This protein binds this small molecule.
Small molecule (SMILES): O=C(O)c1cccnc1C(=O)O

Binding-site contacts:
Ligand atom O4 contacts residue SER38 of chain 1.A at 2.6 Å (h-bond).
Ligand atom O2 contacts residue HIS21 of chain 1.A at 3.4 Å (h-bond).
Ligand atom O4 contacts residue TYR109 of chain 1.A at 2.4 Å (h-bond).
Ligand atom C7 contacts residue ASN111 of chain 1.A at 3.7 Å.
Ligand atom C4 contacts residue NA1 of chain 1.G at 3.2 Å.
Ligand atom C3 contacts residue TYR109 of chain 1.A at 3.3 Å (hydrophobic).
Ligand atom C6 contacts residue SF41 of chain 1.C at 3.2 Å.
Ligand atom O4 contacts residue THR125 of chain 1.A at 3.9 Å.
Ligand atom O3 contacts residue NA1 of chain 1.G at 2.3 Å (h-bond).
Ligand atom O2 contacts residue MET61 of chain 1.A at 3.6 Å (h-bond).
Ligand atom C4 contacts residue GLU198 of chain 1.A at 3.8 Å.
Ligand atom C4 contacts residue TYR109 of chain 1.A at 3.3 Å (hydrophobic).
Ligand atom C7 contacts residue SF41 of chain 1.C at 3.2 Å.
Ligand atom N1 contacts residue SF41 of chain 1.C at 2.3 Å.
Ligand atom O1 contacts residue ASN111 of chain 1.A at 3.0 Å (h-bond).
Ligand atom C3 contacts residue NA1 of chain 1.G at 3.2 Å.
Ligand atom O4 contacts residue NA1 of chain 1.G at 3.8 Å.
Ligand atom C5 contacts residue GLU198 of chain 1.A at 3.3 Å.
Ligand atom O3 contacts residue SER38 of chain 1.A at 2.9 Å (h-bond).
Ligand atom C7 contacts residue HIS21 of chain 1.A at 3.8 Å.
Ligand atom C8 contacts residue HIS21 of chain 1.A at 3.7 Å.
Ligand atom O3 contacts residue HIS21 of chain 1.A at 2.8 Å (h-bond).
Ligand atom C5 contacts residue TYR23 of chain 1.A at 3.5 Å (hydrophobic).
Ligand atom C5 contacts residue HIS196 of chain 1.A at 3.1 Å.
Ligand atom O2 contacts residue ASN111 of chain 1.A at 3.6 Å.
Ligand atom C8 contacts residue TYR109 of chain 1.A at 3.2 Å (hydrophobic).
Ligand atom O3 contacts residue ASP37 of chain 1.A at 3.7 Å.
Ligand atom C4 contacts residue HIS196 of chain 1.A at 3.2 Å.
Ligand atom O1 contacts residue SF41 of chain 1.C at 2.5 Å.
Ligand atom O4 contacts residue NA1 of chain 1.F at 3.3 Å (h-bond).
Ligand atom C6 contacts residue TYR23 of chain 1.A at 3.7 Å (hydrophobic).
Ligand atom C8 contacts residue SER38 of chain 1.A at 3.3 Å.
Ligand atom C6 contacts residue GLU198 of chain 1.A at 3.3 Å.
Ligand atom O1 contacts residue MET259 of chain 1.A at 3.8 Å.
Ligand atom O2 contacts residue SER38 of chain 1.A at 3.5 Å.
Ligand atom N1 contacts residue TYR23 of chain 1.A at 3.8 Å.
Ligand atom C2 contacts residue SF41 of chain 1.C at 3.2 Å.
Ligand atom C6 contacts residue HIS173 of chain 1.A at 3.6 Å.
Ligand atom C8 contacts residue NA1 of chain 1.G at 2.9 Å.
Ligand atom C5 contacts residue HIS173 of chain 1.A at 3.8 Å.

Sequence of chain 1.A:
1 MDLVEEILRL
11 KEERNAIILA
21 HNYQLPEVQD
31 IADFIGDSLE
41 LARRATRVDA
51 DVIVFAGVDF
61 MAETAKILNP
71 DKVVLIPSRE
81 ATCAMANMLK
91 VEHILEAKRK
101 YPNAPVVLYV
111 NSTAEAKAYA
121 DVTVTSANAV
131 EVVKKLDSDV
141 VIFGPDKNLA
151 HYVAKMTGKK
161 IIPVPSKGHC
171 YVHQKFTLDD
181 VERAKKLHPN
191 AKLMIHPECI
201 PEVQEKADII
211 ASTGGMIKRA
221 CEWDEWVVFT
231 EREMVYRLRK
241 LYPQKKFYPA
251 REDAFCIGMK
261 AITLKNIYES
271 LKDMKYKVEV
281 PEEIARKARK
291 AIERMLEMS